A protein and the small-molecule ligand that binds it are described below.
Small molecule (SMILES): CC(=O)N[C@@H]1[C@@H](O)[C@H](O)[C@@H](CO)O[C@H]1O

Binding-site contacts:
Ligand atom N2 contacts residue ASN229 of chain 2.A at 2.5 Å (h-bond).
Ligand atom C8 contacts residue ASN229 of chain 2.A at 3.9 Å.
Ligand atom C5 contacts residue ASN229 of chain 2.A at 3.4 Å.
Ligand atom C1 contacts residue ASN229 of chain 2.A at 1.4 Å.
Ligand atom O5 contacts residue ASN229 of chain 2.A at 2.4 Å (h-bond).
Ligand atom C4 contacts residue ASN229 of chain 2.A at 3.5 Å.
Ligand atom C7 contacts residue ASN229 of chain 2.A at 3.2 Å.
Ligand atom O3 contacts residue ASN229 of chain 2.A at 3.6 Å.
Ligand atom O7 contacts residue ASN229 of chain 2.A at 3.9 Å.
Ligand atom C3 contacts residue ASN229 of chain 2.A at 3.0 Å.
Ligand atom C2 contacts residue ASN229 of chain 2.A at 1.6 Å.

Sequence of chain 2.A:
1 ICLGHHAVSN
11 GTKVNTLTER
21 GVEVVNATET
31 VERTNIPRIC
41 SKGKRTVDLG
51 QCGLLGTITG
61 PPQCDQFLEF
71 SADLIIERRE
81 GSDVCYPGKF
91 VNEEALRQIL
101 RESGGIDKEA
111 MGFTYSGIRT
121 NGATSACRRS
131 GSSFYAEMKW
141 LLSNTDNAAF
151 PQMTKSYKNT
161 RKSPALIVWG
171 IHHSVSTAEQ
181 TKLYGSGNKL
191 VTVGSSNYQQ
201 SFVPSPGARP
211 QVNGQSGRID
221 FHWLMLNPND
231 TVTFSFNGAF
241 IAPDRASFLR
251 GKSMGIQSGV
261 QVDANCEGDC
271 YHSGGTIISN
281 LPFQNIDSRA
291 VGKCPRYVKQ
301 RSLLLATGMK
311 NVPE